Sequence of chain 1.D:
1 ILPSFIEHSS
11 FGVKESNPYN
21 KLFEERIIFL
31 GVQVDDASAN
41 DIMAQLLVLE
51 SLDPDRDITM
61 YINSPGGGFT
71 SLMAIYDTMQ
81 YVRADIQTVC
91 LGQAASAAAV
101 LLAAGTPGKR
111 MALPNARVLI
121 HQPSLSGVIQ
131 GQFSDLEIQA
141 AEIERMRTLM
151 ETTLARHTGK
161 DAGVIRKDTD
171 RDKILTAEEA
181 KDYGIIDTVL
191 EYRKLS

A small-molecule ligand and the protein it binds are described below.
Small molecule (SMILES): CC/C=C/C=C/C(=O)N[C@@H](Cc1cc(F)cc(F)c1)C(=O)N[C@@H]1C(=O)N2CCC[C@H]2C(=O)N2CCCC[C@H]2C(=O)N[C@@H](C)C(=O)N2C[C@H](C)C[C@H]2C(=O)O[C@H]1C

Binding-site contacts:
Ligand atom O contacts residue TYR81 of chain 1.C at 3.6 Å.
Ligand atom O contacts residue GLN87 of chain 1.D at 3.2 Å (h-bond).
Ligand atom F1 contacts residue LEU47 of chain 1.C at 3.6 Å.
Ligand atom N contacts residue TYR61 of chain 1.D at 2.9 Å (h-bond).
Ligand atom CG contacts residue MET111 of chain 1.D at 3.7 Å (hydrophobic).
Ligand atom F2 contacts residue THR78 of chain 1.C at 3.8 Å.
Ligand atom C1 contacts residue SER51 of chain 1.C at 3.6 Å.
Ligand atom CA contacts residue GLN87 of chain 1.D at 3.0 Å.
Ligand atom F1 contacts residue LEU91 of chain 1.D at 3.1 Å.
Ligand atom CZ contacts residue THR78 of chain 1.C at 3.6 Å.
Ligand atom F1 contacts residue TYR61 of chain 1.D at 3.6 Å.
Ligand atom C2 contacts residue SER51 of chain 1.C at 3.5 Å.
Ligand atom CB contacts residue GLN87 of chain 1.D at 3.2 Å.
Ligand atom O contacts residue TYR81 of chain 1.C at 3.4 Å (h-bond).
Ligand atom CB contacts residue MET111 of chain 1.D at 3.5 Å (hydrophobic).
Ligand atom CD contacts residue ARG193 of chain 1.D at 3.6 Å.
Ligand atom C contacts residue TYR81 of chain 1.C at 3.4 Å (hydrophobic).
Ligand atom N contacts residue TYR81 of chain 1.C at 3.6 Å.
Ligand atom CE1 contacts residue LEU91 of chain 1.D at 3.5 Å (hydrophobic).
Ligand atom F2 contacts residue LEU113 of chain 1.D at 3.4 Å.
Ligand atom F2 contacts residue TYR81 of chain 1.C at 2.6 Å.
Ligand atom O contacts residue TYR61 of chain 1.D at 2.9 Å (h-bond).
Ligand atom C1 contacts residue LYS21 of chain 1.D at 3.3 Å.
Ligand atom O contacts residue THR59 of chain 1.D at 3.8 Å.
Ligand atom CD1 contacts residue TYR61 of chain 1.D at 3.3 Å (hydrophobic).
Ligand atom CE contacts residue GLU25 of chain 1.D at 2.6 Å.
Ligand atom CD2 contacts residue TYR81 of chain 1.C at 3.1 Å (hydrophobic).
Ligand atom CE2 contacts residue LEU113 of chain 1.D at 3.7 Å (hydrophobic).
Ligand atom CE2 contacts residue TYR81 of chain 1.C at 3.4 Å (hydrophobic).
Ligand atom C6 contacts residue TYR61 of chain 1.D at 3.6 Å (hydrophobic).
Ligand atom CG contacts residue ARG193 of chain 1.D at 3.8 Å.
Ligand atom CD contacts residue MET111 of chain 1.D at 3.5 Å (hydrophobic).
Ligand atom CB contacts residue TYR61 of chain 1.D at 3.6 Å (hydrophobic).
Ligand atom C7 contacts residue TYR61 of chain 1.D at 3.7 Å (hydrophobic).
Ligand atom C2 contacts residue GLU25 of chain 1.D at 3.4 Å.
Ligand atom C3 contacts residue SER51 of chain 1.C at 3.6 Å.
Ligand atom CE contacts residue MET111 of chain 1.D at 3.8 Å (hydrophobic).
Ligand atom CA contacts residue TYR81 of chain 1.C at 3.7 Å (hydrophobic).
Ligand atom CD contacts residue ILE27 of chain 1.D at 3.8 Å (hydrophobic).
Ligand atom CE contacts residue LEU190 of chain 1.D at 3.8 Å (hydrophobic).

Sequence of chain 1.C:
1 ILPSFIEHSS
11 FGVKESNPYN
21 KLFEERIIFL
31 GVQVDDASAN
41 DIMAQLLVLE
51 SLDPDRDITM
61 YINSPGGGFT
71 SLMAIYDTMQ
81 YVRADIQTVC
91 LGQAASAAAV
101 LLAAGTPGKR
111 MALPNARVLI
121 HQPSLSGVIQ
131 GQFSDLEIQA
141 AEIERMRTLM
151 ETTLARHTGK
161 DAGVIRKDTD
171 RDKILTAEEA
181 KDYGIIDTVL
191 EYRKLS